Sequence of chain 1.B:
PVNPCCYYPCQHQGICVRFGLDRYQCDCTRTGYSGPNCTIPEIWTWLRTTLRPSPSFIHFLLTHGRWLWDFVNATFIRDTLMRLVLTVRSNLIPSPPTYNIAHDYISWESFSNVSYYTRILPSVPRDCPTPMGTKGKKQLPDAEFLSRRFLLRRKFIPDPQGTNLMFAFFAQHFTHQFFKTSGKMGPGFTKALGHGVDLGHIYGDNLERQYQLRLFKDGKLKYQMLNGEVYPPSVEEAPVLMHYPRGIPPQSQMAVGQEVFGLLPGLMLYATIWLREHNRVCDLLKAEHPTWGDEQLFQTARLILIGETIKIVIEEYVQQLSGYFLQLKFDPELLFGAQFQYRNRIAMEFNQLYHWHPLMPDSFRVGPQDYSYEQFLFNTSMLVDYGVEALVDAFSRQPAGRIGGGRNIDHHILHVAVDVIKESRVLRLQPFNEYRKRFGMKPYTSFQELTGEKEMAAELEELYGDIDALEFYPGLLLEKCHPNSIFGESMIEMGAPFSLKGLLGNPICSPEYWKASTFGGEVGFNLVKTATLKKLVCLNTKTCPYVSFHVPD

A small-molecule ligand and the protein it binds are described below.
Small molecule (SMILES): CC(=O)N[C@H]1[C@H](O[C@H]2[C@H](O)[C@@H](NC(C)=O)CO[C@@H]2CO)O[C@H](CO)[C@@H](O[C@H]2O[C@H](CO[C@@H]3O[C@H](CO)[C@@H](O)[C@H](O)[C@@H]3O)[C@@H](O)[C@H](O)[C@@H]2O)[C@@H]1O

Binding-site contacts:
Ligand atom O6 contacts residue TYR116 of chain 1.B at 1.9 Å (h-bond).
Ligand atom C2 contacts residue ASN113 of chain 1.B at 2.9 Å.
Ligand atom C8 contacts residue MET185 of chain 1.B at 2.7 Å (hydrophobic).
Ligand atom C5 contacts residue LEU207 of chain 1.A at 4.1 Å (hydrophobic).
Ligand atom C6 contacts residue PHE189 of chain 1.B at 4.2 Å (hydrophobic).
Ligand atom C5 contacts residue TYR211 of chain 1.A at 4.2 Å (hydrophobic).
Ligand atom O7 contacts residue ASN113 of chain 1.B at 4.2 Å.
Ligand atom N2 contacts residue ASN113 of chain 1.B at 3.2 Å (h-bond).
Ligand atom O5 contacts residue TYR116 of chain 1.B at 3.3 Å.
Ligand atom C8 contacts residue ASN113 of chain 1.B at 4.2 Å.
Ligand atom C1 contacts residue GLU109 of chain 1.B at 4.4 Å.
Ligand atom C7 contacts residue MET185 of chain 1.B at 4.0 Å (hydrophobic).
Ligand atom O6 contacts residue ASN113 of chain 1.B at 3.8 Å.
Ligand atom C1 contacts residue ASN113 of chain 1.B at 2.0 Å.
Ligand atom C3 contacts residue ASN113 of chain 1.B at 4.1 Å.
Ligand atom C4 contacts residue LEU207 of chain 1.A at 4.4 Å (hydrophobic).
Ligand atom O7 contacts residue LEU207 of chain 1.A at 4.3 Å.
Ligand atom C5 contacts residue TYR116 of chain 1.B at 4.0 Å (hydrophobic).
Ligand atom C6 contacts residue TYR116 of chain 1.B at 3.1 Å (hydrophobic).
Ligand atom C1 contacts residue TYR116 of chain 1.B at 3.8 Å (hydrophobic).
Ligand atom C6 contacts residue TYR211 of chain 1.A at 4.1 Å (hydrophobic).
Ligand atom C5 contacts residue ASN113 of chain 1.B at 3.7 Å.
Ligand atom O5 contacts residue LEU207 of chain 1.A at 4.1 Å.
Ligand atom C4 contacts residue ASN113 of chain 1.B at 4.3 Å.
Ligand atom O6 contacts residue LEU207 of chain 1.A at 4.2 Å.
Ligand atom C2 contacts residue LEU207 of chain 1.A at 4.5 Å (hydrophobic).
Ligand atom O5 contacts residue ASN113 of chain 1.B at 2.2 Å (h-bond).
Ligand atom C7 contacts residue ASN113 of chain 1.B at 3.7 Å.
Ligand atom C1 contacts residue SER115 of chain 1.B at 4.0 Å.
Ligand atom C5 contacts residue PHE189 of chain 1.B at 4.2 Å (hydrophobic).
Ligand atom N2 contacts residue MET185 of chain 1.B at 4.4 Å.
Ligand atom N2 contacts residue SER115 of chain 1.B at 4.1 Å.
Ligand atom O6 contacts residue PHE189 of chain 1.B at 4.4 Å.
Ligand atom C6 contacts residue ASN113 of chain 1.B at 4.4 Å.
Ligand atom C6 contacts residue LEU207 of chain 1.A at 3.8 Å (hydrophobic).
Ligand atom O5 contacts residue GLU109 of chain 1.B at 4.1 Å.

Sequence of chain 1.A:
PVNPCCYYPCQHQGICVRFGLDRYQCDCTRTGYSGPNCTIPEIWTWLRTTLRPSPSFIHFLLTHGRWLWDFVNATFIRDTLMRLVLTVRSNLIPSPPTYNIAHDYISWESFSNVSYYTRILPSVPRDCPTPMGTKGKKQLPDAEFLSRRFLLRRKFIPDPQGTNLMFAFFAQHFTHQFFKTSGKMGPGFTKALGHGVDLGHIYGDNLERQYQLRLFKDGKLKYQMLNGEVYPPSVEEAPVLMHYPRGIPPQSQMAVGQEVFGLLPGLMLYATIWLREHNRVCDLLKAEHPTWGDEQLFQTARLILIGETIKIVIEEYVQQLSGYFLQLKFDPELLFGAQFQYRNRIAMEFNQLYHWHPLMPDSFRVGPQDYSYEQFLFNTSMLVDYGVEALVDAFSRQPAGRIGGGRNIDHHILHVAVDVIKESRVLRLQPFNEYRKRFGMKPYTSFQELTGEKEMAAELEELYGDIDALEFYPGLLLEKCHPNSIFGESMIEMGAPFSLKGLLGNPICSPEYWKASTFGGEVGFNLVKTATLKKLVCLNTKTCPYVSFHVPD